Binding-site contacts:
Ligand atom O3 contacts residue GLY430 of chain 1.E at 3.2 Å.
Ligand atom O4 contacts residue GLY436 of chain 1.E at 3.7 Å.
Ligand atom C5 contacts residue GLY434 of chain 1.E at 3.4 Å.
Ligand atom O6P contacts residue GLY436 of chain 1.E at 2.9 Å (h-bond).
Ligand atom P2 contacts residue SER353 of chain 1.E at 3.7 Å.
Ligand atom P2 contacts residue THR348 of chain 1.E at 3.5 Å.
Ligand atom O4 contacts residue GLY434 of chain 1.E at 2.5 Å (h-bond).
Ligand atom O2P contacts residue GLY434 of chain 1.E at 2.9 Å (h-bond).
Ligand atom O3P contacts residue ARG405 of chain 1.E at 2.9 Å (salt-bridge).
Ligand atom O4P contacts residue THR348 of chain 1.E at 2.5 Å (h-bond).
Ligand atom O4 contacts residue THR438 of chain 1.E at 3.5 Å (h-bond).
Ligand atom C6 contacts residue LEU347 of chain 1.E at 3.6 Å (hydrophobic).
Ligand atom O5P contacts residue THR349 of chain 1.E at 3.3 Å (h-bond).
Ligand atom O2 contacts residue LEU347 of chain 1.E at 3.5 Å.
Ligand atom O6 contacts residue THR349 of chain 1.E at 3.1 Å (h-bond).
Ligand atom P2 contacts residue THR349 of chain 1.E at 3.7 Å.
Ligand atom O6 contacts residue THR348 of chain 1.E at 3.6 Å.
Ligand atom C3 contacts residue ARG432 of chain 1.E at 3.3 Å.
Ligand atom C3 contacts residue GLY434 of chain 1.E at 3.4 Å.
Ligand atom C6 contacts residue SER353 of chain 1.E at 3.8 Å.
Ligand atom O3P contacts residue PRO433 of chain 1.E at 3.7 Å.
Ligand atom C6 contacts residue THR438 of chain 1.E at 3.4 Å.
Ligand atom O3 contacts residue TRP398 of chain 1.E at 3.6 Å.
Ligand atom O2 contacts residue GLY430 of chain 1.E at 3.5 Å (h-bond).
Ligand atom O1P contacts residue ARG405 of chain 1.E at 2.4 Å (salt-bridge).
Ligand atom O4P contacts residue SER353 of chain 1.E at 2.8 Å (h-bond).
Ligand atom O4P contacts residue ARG352 of chain 1.E at 3.8 Å.
Ligand atom O6P contacts residue SER435 of chain 1.E at 3.0 Å (h-bond).
Ligand atom O4 contacts residue TYR437 of chain 1.E at 2.8 Å (h-bond).
Ligand atom O3 contacts residue ARG432 of chain 1.E at 2.7 Å (salt-bridge).
Ligand atom C1 contacts residue ARG405 of chain 1.E at 3.6 Å.
Ligand atom O1 contacts residue GLY434 of chain 1.E at 3.7 Å.
Ligand atom P2 contacts residue SER435 of chain 1.E at 3.4 Å.
Ligand atom O5P contacts residue SER435 of chain 1.E at 2.7 Å (h-bond).
Ligand atom O5 contacts residue LEU347 of chain 1.E at 3.6 Å.
Ligand atom O5P contacts residue THR348 of chain 1.E at 3.6 Å.
Ligand atom P1 contacts residue ARG405 of chain 1.E at 3.4 Å.
Ligand atom O3P contacts residue TRP398 of chain 1.E at 2.7 Å (h-bond).
Ligand atom C4 contacts residue GLY434 of chain 1.E at 3.3 Å.
Ligand atom O5P contacts residue THR350 of chain 1.E at 2.7 Å (h-bond).

Sequence of chain 1.E:
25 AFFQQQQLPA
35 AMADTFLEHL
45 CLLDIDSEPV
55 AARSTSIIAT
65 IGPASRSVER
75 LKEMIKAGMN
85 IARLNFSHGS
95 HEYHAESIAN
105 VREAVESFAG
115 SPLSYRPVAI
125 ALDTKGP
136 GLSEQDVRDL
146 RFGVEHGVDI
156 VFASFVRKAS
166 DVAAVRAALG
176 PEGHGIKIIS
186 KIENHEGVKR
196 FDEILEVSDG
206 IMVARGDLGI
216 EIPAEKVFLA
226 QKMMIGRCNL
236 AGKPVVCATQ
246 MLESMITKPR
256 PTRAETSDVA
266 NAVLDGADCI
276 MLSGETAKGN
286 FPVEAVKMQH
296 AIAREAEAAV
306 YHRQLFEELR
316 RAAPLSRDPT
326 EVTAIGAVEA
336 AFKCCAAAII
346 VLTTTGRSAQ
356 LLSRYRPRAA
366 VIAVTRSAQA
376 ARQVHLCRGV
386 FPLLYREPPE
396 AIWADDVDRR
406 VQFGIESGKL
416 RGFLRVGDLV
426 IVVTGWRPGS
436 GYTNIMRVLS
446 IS

A protein and the small-molecule ligand that binds it are described below.
Small molecule (SMILES): O=P(O)(O)OC[C@H]1O[C@](O)(COP(=O)(O)O)[C@@H](O)[C@@H]1O